The small molecule below binds the protein below.
Small molecule (SMILES): CC(=O)N[C@@H]1[C@@H](O)[C@H](O)[C@@H](CO)O[C@H]1O

Sequence of chain 1.B:
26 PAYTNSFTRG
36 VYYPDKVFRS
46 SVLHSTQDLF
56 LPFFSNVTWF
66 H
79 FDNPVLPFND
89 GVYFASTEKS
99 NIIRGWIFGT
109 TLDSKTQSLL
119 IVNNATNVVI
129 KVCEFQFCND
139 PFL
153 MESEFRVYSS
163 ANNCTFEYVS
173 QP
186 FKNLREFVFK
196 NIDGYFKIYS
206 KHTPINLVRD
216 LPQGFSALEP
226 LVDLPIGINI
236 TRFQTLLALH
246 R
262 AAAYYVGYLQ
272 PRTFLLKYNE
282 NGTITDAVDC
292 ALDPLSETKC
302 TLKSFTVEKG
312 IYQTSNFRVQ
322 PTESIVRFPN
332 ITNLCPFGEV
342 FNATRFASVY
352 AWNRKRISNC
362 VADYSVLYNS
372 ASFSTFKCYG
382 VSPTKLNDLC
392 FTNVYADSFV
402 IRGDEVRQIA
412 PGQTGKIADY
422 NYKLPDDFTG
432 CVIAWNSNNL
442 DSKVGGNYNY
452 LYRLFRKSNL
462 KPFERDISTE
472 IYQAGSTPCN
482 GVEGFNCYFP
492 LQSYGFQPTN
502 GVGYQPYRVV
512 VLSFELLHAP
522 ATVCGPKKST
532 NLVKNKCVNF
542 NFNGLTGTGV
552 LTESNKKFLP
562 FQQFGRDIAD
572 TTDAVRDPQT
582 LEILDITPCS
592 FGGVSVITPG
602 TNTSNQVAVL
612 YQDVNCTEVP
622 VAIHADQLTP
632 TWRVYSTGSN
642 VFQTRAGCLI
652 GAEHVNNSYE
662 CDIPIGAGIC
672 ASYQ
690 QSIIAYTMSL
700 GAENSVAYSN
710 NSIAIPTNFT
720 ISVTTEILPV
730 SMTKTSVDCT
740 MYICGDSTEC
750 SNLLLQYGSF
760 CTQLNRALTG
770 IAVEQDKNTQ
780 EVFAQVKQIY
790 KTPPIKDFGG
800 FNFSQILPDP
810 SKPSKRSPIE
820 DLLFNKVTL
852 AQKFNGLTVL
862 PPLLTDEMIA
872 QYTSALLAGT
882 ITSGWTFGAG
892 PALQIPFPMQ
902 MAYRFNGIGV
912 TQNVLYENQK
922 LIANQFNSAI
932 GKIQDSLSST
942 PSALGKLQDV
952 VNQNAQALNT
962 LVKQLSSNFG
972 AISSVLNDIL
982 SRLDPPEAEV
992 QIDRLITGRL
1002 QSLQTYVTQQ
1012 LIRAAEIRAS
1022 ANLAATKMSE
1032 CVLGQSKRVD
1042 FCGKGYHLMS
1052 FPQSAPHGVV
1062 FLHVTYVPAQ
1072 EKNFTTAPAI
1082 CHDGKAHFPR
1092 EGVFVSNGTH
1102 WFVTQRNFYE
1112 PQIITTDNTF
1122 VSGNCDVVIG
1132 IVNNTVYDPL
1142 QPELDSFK

Binding-site contacts:
Ligand atom C7 contacts residue ASN282 of chain 1.B at 3.0 Å.
Ligand atom O7 contacts residue GLU281 of chain 1.B at 3.9 Å.
Ligand atom C1 contacts residue ASN282 of chain 1.B at 1.4 Å.
Ligand atom C3 contacts residue ASN282 of chain 1.B at 3.8 Å.
Ligand atom O5 contacts residue ASN282 of chain 1.B at 2.4 Å (h-bond).
Ligand atom C8 contacts residue ASN280 of chain 1.B at 3.4 Å.
Ligand atom C8 contacts residue ASN282 of chain 1.B at 3.3 Å.
Ligand atom O7 contacts residue ASN282 of chain 1.B at 3.0 Å (h-bond).
Ligand atom C7 contacts residue GLU281 of chain 1.B at 4.2 Å.
Ligand atom C4 contacts residue ASN282 of chain 1.B at 4.2 Å.
Ligand atom N2 contacts residue ASN282 of chain 1.B at 2.9 Å (h-bond).
Ligand atom C8 contacts residue GLU281 of chain 1.B at 3.6 Å.
Ligand atom C2 contacts residue ASN282 of chain 1.B at 2.5 Å.
Ligand atom C5 contacts residue ASN282 of chain 1.B at 3.7 Å.